The small molecule below binds the protein below.
Small molecule (SMILES): CC(=O)N[C@H]1[C@H](O[C@H]2[C@H](O)[C@@H](NC(C)=O)CO[C@@H]2CO)O[C@H](CO)[C@@H](O)[C@@H]1O

Sequence of chain 1.B:
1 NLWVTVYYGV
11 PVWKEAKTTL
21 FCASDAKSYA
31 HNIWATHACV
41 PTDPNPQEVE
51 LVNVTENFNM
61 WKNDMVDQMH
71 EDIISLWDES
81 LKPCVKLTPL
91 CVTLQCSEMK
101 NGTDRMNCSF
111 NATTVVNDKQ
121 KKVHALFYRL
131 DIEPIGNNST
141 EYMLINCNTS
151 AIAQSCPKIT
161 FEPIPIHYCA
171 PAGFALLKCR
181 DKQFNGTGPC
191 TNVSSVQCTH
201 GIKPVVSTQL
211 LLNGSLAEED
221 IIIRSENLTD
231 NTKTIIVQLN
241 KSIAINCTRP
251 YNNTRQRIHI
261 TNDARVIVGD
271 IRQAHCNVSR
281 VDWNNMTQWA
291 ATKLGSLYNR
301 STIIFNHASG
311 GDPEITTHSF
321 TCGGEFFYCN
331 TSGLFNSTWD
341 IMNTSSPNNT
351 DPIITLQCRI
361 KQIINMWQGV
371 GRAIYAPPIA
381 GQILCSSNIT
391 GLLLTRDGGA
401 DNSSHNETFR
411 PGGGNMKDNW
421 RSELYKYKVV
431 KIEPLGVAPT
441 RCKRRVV

Binding-site contacts:
Ligand atom C7 contacts residue ASN111 of chain 1.B at 3.7 Å.
Ligand atom C1 contacts residue ASN111 of chain 1.B at 1.4 Å.
Ligand atom C2 contacts residue ASN111 of chain 1.B at 2.5 Å.
Ligand atom C5 contacts residue ASN111 of chain 1.B at 3.7 Å.
Ligand atom C8 contacts residue LYS122 of chain 1.B at 3.8 Å.
Ligand atom C3 contacts residue ASN111 of chain 1.B at 3.8 Å.
Ligand atom C8 contacts residue ASN111 of chain 1.B at 4.1 Å.
Ligand atom O5 contacts residue ASN111 of chain 1.B at 2.4 Å (h-bond).
Ligand atom O7 contacts residue SER109 of chain 1.B at 4.0 Å.
Ligand atom O7 contacts residue GLN95 of chain 1.B at 3.4 Å.
Ligand atom C4 contacts residue ASN111 of chain 1.B at 4.3 Å.
Ligand atom N2 contacts residue ASN111 of chain 1.B at 2.9 Å (h-bond).